Sequence of chain 1.C:
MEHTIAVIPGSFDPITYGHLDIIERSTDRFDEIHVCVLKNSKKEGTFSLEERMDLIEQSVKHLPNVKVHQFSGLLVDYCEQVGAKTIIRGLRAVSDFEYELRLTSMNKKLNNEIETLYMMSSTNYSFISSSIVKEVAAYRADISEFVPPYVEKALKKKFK

Binding-site contacts:
Ligand atom N1 contacts residue ARG92 of chain 1.C at 3.6 Å.
Ligand atom C6 contacts residue ILE128 of chain 1.C at 3.7 Å (hydrophobic).
Ligand atom N7 contacts residue ARG92 of chain 1.C at 3.6 Å.
Ligand atom N6 contacts residue TYR125 of chain 1.C at 2.7 Å (h-bond).
Ligand atom N6 contacts residue ARG92 of chain 1.C at 3.5 Å.
Ligand atom O1B contacts residue SER130 of chain 1.C at 3.2 Å (h-bond).
Ligand atom C5 contacts residue ARG92 of chain 1.C at 3.4 Å.
Ligand atom N7 contacts residue ILE128 of chain 1.C at 3.5 Å (h-bond).
Ligand atom N6 contacts residue GLY18 of chain 1.C at 3.8 Å.
Ligand atom C6 contacts residue TYR125 of chain 1.C at 3.7 Å (hydrophobic).
Ligand atom C6 contacts residue GLY18 of chain 1.C at 3.8 Å.
Ligand atom O3' contacts residue GLY90 of chain 1.C at 3.3 Å (h-bond).
Ligand atom O3B contacts residue ARG92 of chain 1.C at 3.8 Å.
Ligand atom O2A contacts residue PHE12 of chain 1.C at 3.3 Å (h-bond).
Ligand atom C4' contacts residue ARG89 of chain 1.C at 3.9 Å.
Ligand atom O1B contacts residue HIS19 of chain 1.C at 3.7 Å.
Ligand atom O2A contacts residue SER11 of chain 1.C at 3.4 Å (h-bond).
Ligand atom N1 contacts residue SER121 of chain 1.C at 3.3 Å (h-bond).
Ligand atom O3G contacts residue SER130 of chain 1.C at 3.5 Å (h-bond).
Ligand atom O3G contacts residue SER131 of chain 1.C at 2.9 Å (h-bond).
Ligand atom C6 contacts residue ARG92 of chain 1.C at 3.4 Å.
Ligand atom C8 contacts residue HIS19 of chain 1.C at 3.4 Å.
Ligand atom N1 contacts residue GLY18 of chain 1.C at 3.8 Å.
Ligand atom O5' contacts residue HIS19 of chain 1.C at 3.3 Å.
Ligand atom N3 contacts residue ILE22 of chain 1.C at 3.8 Å.
Ligand atom O1A contacts residue SER11 of chain 1.C at 3.6 Å (h-bond).
Ligand atom S1G contacts residue SER129 of chain 1.C at 3.4 Å (h-bond).
Ligand atom C5' contacts residue PRO9 of chain 1.C at 3.7 Å (hydrophobic).
Ligand atom C5' contacts residue HIS19 of chain 1.C at 3.5 Å.
Ligand atom N6 contacts residue ILE128 of chain 1.C at 2.7 Å (h-bond).
Ligand atom O2A contacts residue HIS19 of chain 1.C at 3.3 Å.
Ligand atom O2' contacts residue GLY90 of chain 1.C at 3.3 Å (h-bond).
Ligand atom O3G contacts residue SER129 of chain 1.C at 3.4 Å (h-bond).
Ligand atom C3' contacts residue ARG89 of chain 1.C at 3.5 Å.
Ligand atom O3' contacts residue ARG89 of chain 1.C at 3.2 Å.
Ligand atom N1 contacts residue TYR125 of chain 1.C at 3.9 Å.
Ligand atom O4' contacts residue HIS19 of chain 1.C at 3.2 Å (h-bond).
Ligand atom C2 contacts residue GLY18 of chain 1.C at 3.6 Å.
Ligand atom O2B contacts residue ARG92 of chain 1.C at 3.1 Å (salt-bridge).
Ligand atom C2 contacts residue SER121 of chain 1.C at 3.5 Å.

This small molecule binds to this protein.
Small molecule (SMILES): Nc1ncnc2c1ncn2[C@@H]1O[C@H](COP(=O)(O)OP(=O)(O)OP(O)(O)=S)[C@@H](O)[C@H]1O